Sequence of chain 3.A:
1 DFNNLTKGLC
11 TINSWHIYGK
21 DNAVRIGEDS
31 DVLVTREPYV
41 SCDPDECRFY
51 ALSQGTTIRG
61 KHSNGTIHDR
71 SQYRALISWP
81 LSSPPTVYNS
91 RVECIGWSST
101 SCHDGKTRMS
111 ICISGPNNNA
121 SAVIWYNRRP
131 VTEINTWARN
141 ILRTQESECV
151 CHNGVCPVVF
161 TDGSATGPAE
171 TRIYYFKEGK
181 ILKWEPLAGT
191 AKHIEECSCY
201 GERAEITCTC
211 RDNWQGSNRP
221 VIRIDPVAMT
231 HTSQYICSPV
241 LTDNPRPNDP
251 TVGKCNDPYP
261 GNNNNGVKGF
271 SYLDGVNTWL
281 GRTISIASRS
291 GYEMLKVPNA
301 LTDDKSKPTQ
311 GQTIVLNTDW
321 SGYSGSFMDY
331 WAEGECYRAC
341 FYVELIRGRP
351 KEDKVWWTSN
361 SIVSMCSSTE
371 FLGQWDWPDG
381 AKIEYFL

A protein and the small-molecule ligand that binds it are described below.
Small molecule (SMILES): CC(=O)N[C@@H]1[C@@H](O)[C@H](O)[C@@H](CO)O[C@H]1O

Binding-site contacts:
Ligand atom O3 contacts residue TRP356 of chain 3.A at 4.0 Å.
Ligand atom C1 contacts residue TRP356 of chain 3.A at 4.0 Å (hydrophobic).
Ligand atom C2 contacts residue TRP356 of chain 3.A at 4.4 Å (hydrophobic).
Ligand atom C7 contacts residue ASN64 of chain 3.A at 3.1 Å.
Ligand atom C1 contacts residue ASN64 of chain 3.A at 3.0 Å.
Ligand atom N2 contacts residue TRP356 of chain 3.A at 3.9 Å.
Ligand atom N2 contacts residue ASN64 of chain 3.A at 2.5 Å (h-bond).
Ligand atom C5 contacts residue TRP356 of chain 3.A at 4.1 Å (hydrophobic).
Ligand atom O5 contacts residue ASN64 of chain 3.A at 4.4 Å.
Ligand atom C8 contacts residue ASN64 of chain 3.A at 3.3 Å.
Ligand atom C2 contacts residue ASN64 of chain 3.A at 3.3 Å.
Ligand atom C7 contacts residue TRP356 of chain 3.A at 4.4 Å (hydrophobic).
Ligand atom O7 contacts residue ASN64 of chain 3.A at 4.1 Å.
Ligand atom O4 contacts residue TRP356 of chain 3.A at 4.1 Å.
Ligand atom C3 contacts residue TRP356 of chain 3.A at 3.6 Å (hydrophobic).
Ligand atom C4 contacts residue TRP356 of chain 3.A at 4.2 Å (hydrophobic).
Ligand atom C8 contacts residue TRP356 of chain 3.A at 3.8 Å (hydrophobic).
Ligand atom O5 contacts residue TRP356 of chain 3.A at 4.4 Å.